This small molecule binds to this protein.
Small molecule (SMILES): CC(=O)N[C@H]1[C@H](O[C@H]2[C@H](O)[C@@H](NC(C)=O)CO[C@@H]2CO)O[C@H](CO)[C@@H](O)[C@@H]1O

Binding-site contacts:
Ligand atom N2 contacts residue THR1100 of chain 1.A at 4.0 Å.
Ligand atom C4 contacts residue ASN1098 of chain 1.A at 4.4 Å.
Ligand atom C1 contacts residue THR1100 of chain 1.A at 4.5 Å.
Ligand atom O5 contacts residue PHE1103 of chain 1.A at 4.2 Å.
Ligand atom C8 contacts residue ASN1098 of chain 1.A at 4.1 Å.
Ligand atom C5 contacts residue ASN1098 of chain 1.A at 3.7 Å.
Ligand atom C7 contacts residue THR1100 of chain 1.A at 4.3 Å.
Ligand atom C1 contacts residue ASN1098 of chain 1.A at 1.5 Å.
Ligand atom O5 contacts residue ASN1098 of chain 1.A at 2.5 Å (h-bond).
Ligand atom N2 contacts residue ASN1098 of chain 1.A at 3.0 Å (h-bond).
Ligand atom O7 contacts residue ASN1098 of chain 1.A at 3.3 Å (h-bond).
Ligand atom C5 contacts residue PHE1103 of chain 1.A at 4.2 Å (hydrophobic).
Ligand atom C8 contacts residue THR1100 of chain 1.A at 3.6 Å.
Ligand atom O6 contacts residue PHE1103 of chain 1.A at 4.0 Å.
Ligand atom C7 contacts residue ASN1098 of chain 1.A at 3.3 Å.
Ligand atom C2 contacts residue ASN1098 of chain 1.A at 2.7 Å.
Ligand atom C6 contacts residue PHE1103 of chain 1.A at 4.1 Å (hydrophobic).
Ligand atom C3 contacts residue ASN1098 of chain 1.A at 3.9 Å.

Sequence of chain 1.A:
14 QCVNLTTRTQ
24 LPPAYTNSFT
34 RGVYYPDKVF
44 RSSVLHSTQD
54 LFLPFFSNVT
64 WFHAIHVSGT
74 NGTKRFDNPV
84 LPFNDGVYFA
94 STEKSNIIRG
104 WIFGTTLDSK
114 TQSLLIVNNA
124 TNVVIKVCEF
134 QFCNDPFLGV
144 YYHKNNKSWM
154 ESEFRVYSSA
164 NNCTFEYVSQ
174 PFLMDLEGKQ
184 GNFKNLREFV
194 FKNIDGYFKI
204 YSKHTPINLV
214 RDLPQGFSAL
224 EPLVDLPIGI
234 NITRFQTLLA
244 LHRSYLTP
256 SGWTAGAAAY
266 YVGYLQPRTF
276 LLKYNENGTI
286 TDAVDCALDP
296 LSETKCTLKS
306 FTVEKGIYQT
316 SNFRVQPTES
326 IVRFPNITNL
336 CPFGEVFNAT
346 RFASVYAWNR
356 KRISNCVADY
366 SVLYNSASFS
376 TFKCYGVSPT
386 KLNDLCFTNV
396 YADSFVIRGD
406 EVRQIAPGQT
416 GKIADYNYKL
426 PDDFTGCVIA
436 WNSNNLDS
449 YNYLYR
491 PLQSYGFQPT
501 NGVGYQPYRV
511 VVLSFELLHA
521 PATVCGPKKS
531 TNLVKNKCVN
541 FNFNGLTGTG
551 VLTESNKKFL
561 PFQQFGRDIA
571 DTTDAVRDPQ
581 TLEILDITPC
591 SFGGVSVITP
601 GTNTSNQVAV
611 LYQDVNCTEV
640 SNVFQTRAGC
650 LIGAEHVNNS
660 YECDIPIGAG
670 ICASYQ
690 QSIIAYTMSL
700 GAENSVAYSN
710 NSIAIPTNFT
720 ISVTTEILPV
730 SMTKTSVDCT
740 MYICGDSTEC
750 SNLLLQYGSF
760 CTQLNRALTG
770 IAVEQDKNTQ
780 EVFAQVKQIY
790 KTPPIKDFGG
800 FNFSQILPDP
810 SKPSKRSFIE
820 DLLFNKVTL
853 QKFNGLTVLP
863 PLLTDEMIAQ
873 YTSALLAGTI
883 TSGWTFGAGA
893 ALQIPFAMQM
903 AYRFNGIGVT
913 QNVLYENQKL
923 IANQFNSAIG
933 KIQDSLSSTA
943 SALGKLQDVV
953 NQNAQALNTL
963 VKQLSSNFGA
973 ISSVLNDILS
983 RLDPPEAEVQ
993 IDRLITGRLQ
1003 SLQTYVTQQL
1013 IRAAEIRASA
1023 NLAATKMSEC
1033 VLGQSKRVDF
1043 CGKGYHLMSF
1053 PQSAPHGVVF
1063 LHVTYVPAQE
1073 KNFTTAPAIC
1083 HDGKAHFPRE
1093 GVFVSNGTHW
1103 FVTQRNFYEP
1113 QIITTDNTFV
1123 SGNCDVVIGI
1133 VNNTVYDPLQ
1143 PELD